A protein and the small-molecule ligand that binds it are described below.
Small molecule (SMILES): CO[C@H]1O[C@H](CO)[C@H](O)[C@H](O[C@@H]2O[C@H](CO)[C@H](O)[C@H](O)[C@H]2NC(C)=O)[C@H]1O

Binding-site contacts:
Ligand atom O6 contacts residue ASP125 of chain 1.C at 2.7 Å (salt-bridge).
Ligand atom O3 contacts residue GLY1 of chain 1.C at 2.9 Å (h-bond).
Ligand atom O7 contacts residue PHE47 of chain 1.C at 4.3 Å.
Ligand atom O7 contacts residue GLY1 of chain 1.C at 2.7 Å (h-bond).
Ligand atom C6 contacts residue TYR78 of chain 1.C at 3.8 Å (hydrophobic).
Ligand atom C4 contacts residue GLY1 of chain 1.C at 3.9 Å.
Ligand atom C7 contacts residue TYR122 of chain 1.C at 3.4 Å (hydrophobic).
Ligand atom C4 contacts residue ASP125 of chain 1.C at 3.4 Å.
Ligand atom C5 contacts residue TYR122 of chain 1.C at 4.1 Å (hydrophobic).
Ligand atom C7 contacts residue TYR78 of chain 1.C at 3.4 Å (hydrophobic).
Ligand atom C2 contacts residue GLY1 of chain 1.C at 3.8 Å.
Ligand atom O6 contacts residue GLY121 of chain 1.C at 3.8 Å.
Ligand atom C6 contacts residue VAL80 of chain 1.C at 3.9 Å (hydrophobic).
Ligand atom C6 contacts residue TYR122 of chain 1.C at 4.0 Å (hydrophobic).
Ligand atom C6 contacts residue ASP125 of chain 1.C at 3.3 Å.
Ligand atom O6 contacts residue VAL80 of chain 1.C at 3.9 Å.
Ligand atom O6 contacts residue TYR122 of chain 1.C at 3.1 Å (h-bond).
Ligand atom O1 contacts residue TYR122 of chain 1.C at 4.0 Å.
Ligand atom O6 contacts residue TYR78 of chain 1.C at 3.5 Å.
Ligand atom O1 contacts residue TYR78 of chain 1.C at 3.3 Å.
Ligand atom O5 contacts residue GLY1 of chain 1.C at 4.0 Å.
Ligand atom C2 contacts residue PHE47 of chain 1.C at 4.3 Å (hydrophobic).
Ligand atom C5 contacts residue TYR78 of chain 1.C at 3.6 Å (hydrophobic).
Ligand atom C1 contacts residue TYR122 of chain 1.C at 3.6 Å (hydrophobic).
Ligand atom C4 contacts residue TYR78 of chain 1.C at 3.7 Å (hydrophobic).
Ligand atom O4 contacts residue GLY1 of chain 1.C at 2.9 Å (h-bond).
Ligand atom O4 contacts residue GLY121 of chain 1.C at 3.6 Å.
Ligand atom C1 contacts residue GLY1 of chain 1.C at 3.7 Å.
Ligand atom C5 contacts residue ASP125 of chain 1.C at 3.8 Å.
Ligand atom C7 contacts residue GLY1 of chain 1.C at 3.8 Å.
Ligand atom C6 contacts residue TRP123 of chain 1.C at 3.6 Å (hydrophobic).
Ligand atom C2 contacts residue GLY1 of chain 1.C at 4.1 Å.
Ligand atom C3 contacts residue GLY1 of chain 1.C at 3.9 Å.
Ligand atom O4 contacts residue ASP125 of chain 1.C at 2.7 Å (salt-bridge).
Ligand atom O5 contacts residue TYR78 of chain 1.C at 4.1 Å.
Ligand atom N2 contacts residue GLY1 of chain 1.C at 4.2 Å.
Ligand atom O6 contacts residue TRP123 of chain 1.C at 3.0 Å (h-bond).
Ligand atom O5 contacts residue TYR122 of chain 1.C at 3.1 Å (h-bond).
Ligand atom C3 contacts residue TYR78 of chain 1.C at 3.7 Å (hydrophobic).
Ligand atom O5 contacts residue GLY121 of chain 1.C at 3.9 Å.

Sequence of chain 1.C:
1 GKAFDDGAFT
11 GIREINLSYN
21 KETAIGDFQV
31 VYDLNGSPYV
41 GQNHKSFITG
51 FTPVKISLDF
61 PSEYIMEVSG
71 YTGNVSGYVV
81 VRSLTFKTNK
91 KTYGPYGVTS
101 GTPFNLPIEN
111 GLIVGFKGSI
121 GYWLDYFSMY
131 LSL